Binding-site contacts:
Ligand atom C2 contacts residue ASP280 of chain 2.A at 3.7 Å.
Ligand atom N5 contacts residue LEU231 of chain 2.A at 2.7 Å (h-bond).
Ligand atom C4 contacts residue TYR106 of chain 2.A at 3.5 Å (hydrophobic).
Ligand atom O1 contacts residue GLY230 of chain 2.A at 2.8 Å (h-bond).
Ligand atom N3 contacts residue ASP156 of chain 2.A at 2.8 Å (salt-bridge).
Ligand atom C2 contacts residue GLY261 of chain 2.A at 3.7 Å.
Ligand atom O1 contacts residue ASP156 of chain 2.A at 3.6 Å (salt-bridge).
Ligand atom O1 contacts residue CYS158 of chain 2.A at 3.5 Å.
Ligand atom N5 contacts residue ALA232 of chain 2.A at 3.6 Å (h-bond).
Ligand atom C10 contacts residue LEU231 of chain 2.A at 3.6 Å (hydrophobic).
Ligand atom C17 contacts residue ASN70 of chain 2.A at 3.4 Å.
Ligand atom C18 contacts residue VAL45 of chain 2.A at 3.7 Å (hydrophobic).
Ligand atom C16 contacts residue ASN70 of chain 2.A at 3.6 Å.
Ligand atom C6 contacts residue MET260 of chain 2.A at 3.6 Å (hydrophobic).
Ligand atom C12 contacts residue ALA232 of chain 2.A at 3.6 Å (hydrophobic).
Ligand atom N1 contacts residue ASP280 of chain 2.A at 2.8 Å (salt-bridge).
Ligand atom C11 contacts residue TYR106 of chain 2.A at 3.6 Å (hydrophobic).
Ligand atom C15 contacts residue GLN107 of chain 2.A at 3.5 Å.
Ligand atom C16 contacts residue LEU68 of chain 2.A at 3.6 Å (hydrophobic).
Ligand atom C12 contacts residue GLY261 of chain 2.A at 3.7 Å.
Ligand atom C23 contacts residue ALA232 of chain 2.A at 3.6 Å (hydrophobic).
Ligand atom C7 contacts residue ASP156 of chain 2.A at 3.6 Å.
Ligand atom C7 contacts residue CYS158 of chain 2.A at 3.6 Å (hydrophobic).
Ligand atom C15 contacts residue LEU68 of chain 2.A at 3.7 Å (hydrophobic).
Ligand atom C10 contacts residue TYR106 of chain 2.A at 3.7 Å (hydrophobic).
Ligand atom C13 contacts residue GLY261 of chain 2.A at 3.7 Å.
Ligand atom N6 contacts residue ALA232 of chain 2.A at 2.9 Å (h-bond).
Ligand atom C5 contacts residue TYR106 of chain 2.A at 3.7 Å (hydrophobic).
Ligand atom C17 contacts residue GLN107 of chain 2.A at 3.3 Å.
Ligand atom N4 contacts residue GLY261 of chain 2.A at 3.5 Å.
Ligand atom O1 contacts residue GLN203 of chain 2.A at 2.9 Å (h-bond).
Ligand atom N5 contacts residue MET260 of chain 2.A at 3.7 Å.
Ligand atom C16 contacts residue GLN107 of chain 2.A at 3.6 Å.
Ligand atom C9 contacts residue CYS158 of chain 2.A at 3.4 Å (hydrophobic).
Ligand atom C6 contacts residue ASP156 of chain 2.A at 3.6 Å.
Ligand atom O1 contacts residue GLY229 of chain 2.A at 3.2 Å.
Ligand atom C12 contacts residue LEU231 of chain 2.A at 3.7 Å (hydrophobic).
Ligand atom C22 contacts residue GLY261 of chain 2.A at 3.7 Å.
Ligand atom N2 contacts residue MET260 of chain 2.A at 3.5 Å.
Ligand atom N4 contacts residue TYR106 of chain 2.A at 3.7 Å.

Sequence of chain 2.A:
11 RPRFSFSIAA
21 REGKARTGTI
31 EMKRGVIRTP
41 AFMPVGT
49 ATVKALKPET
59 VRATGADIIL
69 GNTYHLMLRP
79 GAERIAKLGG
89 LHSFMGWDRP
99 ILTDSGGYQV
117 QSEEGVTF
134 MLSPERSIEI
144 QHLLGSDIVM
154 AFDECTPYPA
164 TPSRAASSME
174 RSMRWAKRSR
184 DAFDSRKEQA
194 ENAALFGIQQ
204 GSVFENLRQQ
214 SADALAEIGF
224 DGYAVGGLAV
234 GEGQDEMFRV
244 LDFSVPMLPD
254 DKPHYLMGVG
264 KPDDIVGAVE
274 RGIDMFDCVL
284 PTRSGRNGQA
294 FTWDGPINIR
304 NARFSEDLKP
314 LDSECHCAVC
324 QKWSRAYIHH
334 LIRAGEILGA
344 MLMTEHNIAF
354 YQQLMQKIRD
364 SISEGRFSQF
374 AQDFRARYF

A protein and the small-molecule ligand that binds it are described below.
Small molecule (SMILES): O=c1[nH]cnc2c(CCNCC3CCCCC3)c3[nH]c(NCc4cccs4)nc3cc12